Binding-site contacts:
Ligand atom C2 contacts residue GLY421 of chain 1.EA at 3.4 Å.
Ligand atom N7 contacts residue SER414 of chain 1.EA at 3.6 Å.
Ligand atom N6 contacts residue GLY419 of chain 1.EA at 3.5 Å (h-bond).
Ligand atom O3' contacts residue PRO413 of chain 1.EA at 4.2 Å.
Ligand atom N9 contacts residue PRO203 of chain 1.EA at 4.4 Å.
Ligand atom C5 contacts residue PRO203 of chain 1.EA at 3.9 Å (hydrophobic).
Ligand atom C3' contacts residue HIS412 of chain 1.EA at 4.0 Å.
Ligand atom C8 contacts residue SER414 of chain 1.EA at 4.3 Å.
Ligand atom C6 contacts residue VAL202 of chain 1.EA at 4.2 Å (hydrophobic).
Ligand atom C2 contacts residue PRO413 of chain 1.EA at 3.5 Å (hydrophobic).
Ligand atom C8 contacts residue HIS412 of chain 1.EA at 3.4 Å.
Ligand atom C8 contacts residue PRO203 of chain 1.EA at 4.2 Å (hydrophobic).
Ligand atom N6 contacts residue PHE420 of chain 1.EA at 3.7 Å.
Ligand atom C6 contacts residue GLY421 of chain 1.EA at 3.6 Å.
Ligand atom C4 contacts residue PRO413 of chain 1.EA at 4.0 Å (hydrophobic).
Ligand atom N1 contacts residue PRO413 of chain 1.EA at 3.5 Å (h-bond).
Ligand atom N1 contacts residue VAL202 of chain 1.EA at 3.7 Å.
Ligand atom C2 contacts residue ILE404 of chain 1.EA at 4.4 Å (hydrophobic).
Ligand atom N1 contacts residue GLY421 of chain 1.EA at 3.1 Å (h-bond).
Ligand atom C2' contacts residue PRO413 of chain 1.EA at 3.8 Å (hydrophobic).
Ligand atom C6 contacts residue SER414 of chain 1.EA at 4.0 Å.
Ligand atom N7 contacts residue HIS412 of chain 1.EA at 4.1 Å.
Ligand atom C2 contacts residue VAL202 of chain 1.EA at 4.2 Å (hydrophobic).
Ligand atom N6 contacts residue PRO415 of chain 1.EA at 4.2 Å.
Ligand atom C6 contacts residue PRO203 of chain 1.EA at 4.3 Å (hydrophobic).
Ligand atom C1' contacts residue HIS412 of chain 1.EA at 4.3 Å.
Ligand atom N9 contacts residue PRO413 of chain 1.EA at 4.3 Å.
Ligand atom N6 contacts residue GLY421 of chain 1.EA at 3.3 Å (h-bond).
Ligand atom N9 contacts residue HIS412 of chain 1.EA at 4.3 Å.
Ligand atom N1 contacts residue PHE420 of chain 1.EA at 4.2 Å.
Ligand atom N6 contacts residue SER414 of chain 1.EA at 3.7 Å.
Ligand atom C2' contacts residue HIS412 of chain 1.EA at 3.1 Å.
Ligand atom N7 contacts residue ASN391 of chain 1.EA at 3.9 Å.
Ligand atom C4 contacts residue PRO203 of chain 1.EA at 4.2 Å (hydrophobic).
Ligand atom C1' contacts residue PRO413 of chain 1.EA at 3.9 Å (hydrophobic).
Ligand atom N3 contacts residue PRO413 of chain 1.EA at 3.8 Å.
Ligand atom C5 contacts residue SER414 of chain 1.EA at 3.9 Å.
Ligand atom C5 contacts residue PRO413 of chain 1.EA at 4.0 Å (hydrophobic).
Ligand atom C6 contacts residue PRO413 of chain 1.EA at 3.8 Å (hydrophobic).
Ligand atom N7 contacts residue PRO203 of chain 1.EA at 4.0 Å.

This protein binds this small molecule.
Small molecule (SMILES): Nc1ncnc2c1ncn2[C@H]1C[C@H](O)[C@@H](COP(=O)(O)O)O1

Sequence of chain 1.EA:
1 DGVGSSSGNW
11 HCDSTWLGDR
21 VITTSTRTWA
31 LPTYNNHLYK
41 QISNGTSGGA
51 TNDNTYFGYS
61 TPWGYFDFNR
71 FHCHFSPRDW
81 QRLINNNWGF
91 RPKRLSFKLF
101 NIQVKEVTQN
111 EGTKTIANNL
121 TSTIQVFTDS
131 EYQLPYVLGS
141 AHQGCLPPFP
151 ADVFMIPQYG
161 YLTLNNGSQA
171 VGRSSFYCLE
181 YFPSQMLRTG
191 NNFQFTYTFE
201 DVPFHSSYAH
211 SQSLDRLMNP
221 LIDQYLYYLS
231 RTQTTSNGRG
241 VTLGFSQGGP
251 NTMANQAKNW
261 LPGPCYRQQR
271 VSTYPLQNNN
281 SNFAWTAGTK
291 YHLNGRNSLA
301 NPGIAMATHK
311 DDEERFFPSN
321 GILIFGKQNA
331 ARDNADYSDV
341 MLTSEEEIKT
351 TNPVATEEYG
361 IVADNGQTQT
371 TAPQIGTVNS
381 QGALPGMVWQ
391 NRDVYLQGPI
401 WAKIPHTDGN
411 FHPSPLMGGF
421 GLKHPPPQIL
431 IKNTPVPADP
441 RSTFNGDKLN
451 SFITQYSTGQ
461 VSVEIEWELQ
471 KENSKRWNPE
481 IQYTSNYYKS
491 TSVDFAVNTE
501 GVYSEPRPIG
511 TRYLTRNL